Sequence of chain 45.B:
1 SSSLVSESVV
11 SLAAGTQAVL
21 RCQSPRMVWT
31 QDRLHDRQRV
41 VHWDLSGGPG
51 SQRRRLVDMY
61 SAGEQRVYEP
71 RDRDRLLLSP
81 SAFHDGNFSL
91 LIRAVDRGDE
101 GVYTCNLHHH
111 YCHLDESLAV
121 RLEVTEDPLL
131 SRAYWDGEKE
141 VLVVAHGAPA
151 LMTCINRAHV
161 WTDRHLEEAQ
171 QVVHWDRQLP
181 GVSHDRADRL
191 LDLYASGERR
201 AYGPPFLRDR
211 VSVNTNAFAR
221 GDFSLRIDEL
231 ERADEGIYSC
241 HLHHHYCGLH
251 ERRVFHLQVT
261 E

A small-molecule ligand and the protein it binds are described below.
Small molecule (SMILES): CC(=O)N[C@@H]1[C@@H](O)[C@H](O)[C@@H](CO)O[C@H]1O

Sequence of chain 45.I:
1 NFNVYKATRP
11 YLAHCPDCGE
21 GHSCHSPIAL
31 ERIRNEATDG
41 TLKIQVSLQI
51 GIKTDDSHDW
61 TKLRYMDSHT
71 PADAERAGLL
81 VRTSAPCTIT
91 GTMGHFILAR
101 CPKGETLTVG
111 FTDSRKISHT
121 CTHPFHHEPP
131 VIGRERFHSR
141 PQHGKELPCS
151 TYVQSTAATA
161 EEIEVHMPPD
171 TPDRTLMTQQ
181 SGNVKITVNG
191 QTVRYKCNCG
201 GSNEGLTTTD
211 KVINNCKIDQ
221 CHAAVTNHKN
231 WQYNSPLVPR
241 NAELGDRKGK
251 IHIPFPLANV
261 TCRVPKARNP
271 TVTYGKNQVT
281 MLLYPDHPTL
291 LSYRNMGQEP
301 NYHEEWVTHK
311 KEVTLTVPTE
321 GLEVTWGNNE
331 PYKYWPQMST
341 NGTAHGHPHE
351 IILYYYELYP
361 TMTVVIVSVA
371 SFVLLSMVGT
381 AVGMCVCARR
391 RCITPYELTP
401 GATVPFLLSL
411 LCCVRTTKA

Binding-site contacts:
Ligand atom O7 contacts residue ASN259 of chain 45.I at 2.8 Å (h-bond).
Ligand atom O5 contacts residue THR116 of chain 45.H at 4.3 Å.
Ligand atom C8 contacts residue ASN259 of chain 45.I at 4.4 Å.
Ligand atom O5 contacts residue ASN259 of chain 45.I at 2.3 Å (h-bond).
Ligand atom C6 contacts residue LYS115 of chain 45.H at 4.3 Å.
Ligand atom O6 contacts residue LYS115 of chain 45.H at 3.7 Å.
Ligand atom C2 contacts residue ASN259 of chain 45.I at 2.4 Å.
Ligand atom N2 contacts residue ASN259 of chain 45.I at 3.0 Å (h-bond).
Ligand atom C4 contacts residue LYS115 of chain 45.H at 4.5 Å.
Ligand atom O7 contacts residue LYS181 of chain 45.H at 4.1 Å.
Ligand atom C4 contacts residue ASN259 of chain 45.I at 4.1 Å.
Ligand atom C8 contacts residue GLU198 of chain 45.B at 4.1 Å.
Ligand atom C3 contacts residue ASN259 of chain 45.I at 3.8 Å.
Ligand atom O6 contacts residue THR116 of chain 45.H at 3.5 Å.
Ligand atom C5 contacts residue ASN259 of chain 45.I at 3.6 Å.
Ligand atom O6 contacts residue ASN259 of chain 45.I at 4.5 Å.
Ligand atom C1 contacts residue ASN259 of chain 45.I at 1.4 Å.
Ligand atom C7 contacts residue ASN259 of chain 45.I at 3.1 Å.

Sequence of chain 45.H:
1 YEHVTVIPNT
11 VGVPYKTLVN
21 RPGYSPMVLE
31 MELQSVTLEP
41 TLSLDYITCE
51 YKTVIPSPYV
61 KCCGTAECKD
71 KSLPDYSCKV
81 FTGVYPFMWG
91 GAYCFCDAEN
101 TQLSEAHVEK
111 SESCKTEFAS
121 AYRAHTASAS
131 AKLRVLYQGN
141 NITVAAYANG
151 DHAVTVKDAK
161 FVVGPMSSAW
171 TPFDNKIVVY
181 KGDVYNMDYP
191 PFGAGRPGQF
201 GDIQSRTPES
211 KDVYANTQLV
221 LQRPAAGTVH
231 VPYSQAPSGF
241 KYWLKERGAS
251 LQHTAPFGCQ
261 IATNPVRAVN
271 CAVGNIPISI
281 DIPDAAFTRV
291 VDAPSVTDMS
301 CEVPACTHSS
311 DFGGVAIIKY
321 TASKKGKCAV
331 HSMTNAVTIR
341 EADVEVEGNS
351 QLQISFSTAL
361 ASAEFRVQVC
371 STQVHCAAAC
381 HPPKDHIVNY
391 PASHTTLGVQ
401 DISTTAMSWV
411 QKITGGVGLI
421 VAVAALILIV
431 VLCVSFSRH